Binding-site contacts:
Ligand atom PB contacts residue TYR191 of chain 2.C at 3.6 Å.
Ligand atom O3A contacts residue SER112 of chain 2.D at 3.6 Å.
Ligand atom O2A contacts residue SER112 of chain 2.D at 3.7 Å.
Ligand atom PA contacts residue SER112 of chain 2.D at 3.6 Å.
Ligand atom C5 contacts residue FMN1 of chain 2.Q at 4.0 Å.
Ligand atom C5 contacts residue TRP222 of chain 2.C at 3.6 Å (hydrophobic).
Ligand atom PA contacts residue GLY113 of chain 2.D at 4.0 Å.
Ligand atom C2 contacts residue FMN1 of chain 2.Q at 3.5 Å.
Ligand atom O2A contacts residue LYS151 of chain 2.D at 3.0 Å (salt-bridge).
Ligand atom C4 contacts residue FMN1 of chain 2.Q at 3.4 Å.
Ligand atom O1A contacts residue LYS151 of chain 2.D at 3.8 Å.
Ligand atom O3B contacts residue GLN203 of chain 2.C at 3.2 Å (h-bond).
Ligand atom O2A contacts residue GLY113 of chain 2.D at 2.8 Å (h-bond).
Ligand atom C5 contacts residue TYR191 of chain 2.C at 3.5 Å (hydrophobic).
Ligand atom C4 contacts residue TRP222 of chain 2.C at 3.3 Å (hydrophobic).
Ligand atom C1 contacts residue FMN1 of chain 2.Q at 3.6 Å.
Ligand atom O2B contacts residue THR163 of chain 1.C at 2.9 Å (h-bond).
Ligand atom O2B contacts residue LYS151 of chain 2.D at 3.9 Å.
Ligand atom C3 contacts residue SER112 of chain 2.D at 3.7 Å.
Ligand atom O3B contacts residue TYR191 of chain 2.C at 3.6 Å (h-bond).
Ligand atom O2B contacts residue ARG161 of chain 1.C at 3.5 Å (salt-bridge).
Ligand atom C3 contacts residue FMN1 of chain 2.Q at 3.6 Å.
Ligand atom O1A contacts residue ARG144 of chain 2.D at 3.8 Å.
Ligand atom PB contacts residue ARG161 of chain 1.C at 3.9 Å.
Ligand atom PB contacts residue ARG207 of chain 2.C at 3.7 Å.
Ligand atom C1 contacts residue SER112 of chain 2.D at 3.9 Å.
Ligand atom O3A contacts residue TYR191 of chain 2.C at 3.0 Å (h-bond).
Ligand atom O2B contacts residue GLU162 of chain 1.C at 3.9 Å.
Ligand atom O1A contacts residue GLU162 of chain 1.C at 2.9 Å (salt-bridge).
Ligand atom C4 contacts residue MET106 of chain 2.D at 3.8 Å (hydrophobic).
Ligand atom O1B contacts residue TYR191 of chain 2.C at 3.5 Å (h-bond).
Ligand atom O1B contacts residue ALA189 of chain 2.C at 3.2 Å.
Ligand atom O1B contacts residue ARG161 of chain 1.C at 2.9 Å (salt-bridge).
Ligand atom O1 contacts residue SER112 of chain 2.D at 3.0 Å (h-bond).
Ligand atom C5 contacts residue SER112 of chain 2.D at 3.6 Å.
Ligand atom O1B contacts residue GLN203 of chain 2.C at 3.6 Å (h-bond).
Ligand atom O2B contacts residue ARG207 of chain 2.C at 3.8 Å.
Ligand atom O1A contacts residue ARG161 of chain 1.C at 3.6 Å (salt-bridge).
Ligand atom O3B contacts residue ARG207 of chain 2.C at 2.4 Å (salt-bridge).
Ligand atom O2A contacts residue ARG207 of chain 2.C at 3.4 Å (salt-bridge).

The small molecule below binds the protein below.
Small molecule (SMILES): CC(C)=CCO[P](=O)(O)OP(=O)(O)O

Sequence of chain 2.D:
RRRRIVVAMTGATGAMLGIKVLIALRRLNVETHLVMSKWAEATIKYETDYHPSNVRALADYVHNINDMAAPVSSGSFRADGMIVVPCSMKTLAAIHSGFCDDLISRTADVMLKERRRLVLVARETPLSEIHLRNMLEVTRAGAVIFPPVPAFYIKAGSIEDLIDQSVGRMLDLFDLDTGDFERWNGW

Sequence of chain 2.C:
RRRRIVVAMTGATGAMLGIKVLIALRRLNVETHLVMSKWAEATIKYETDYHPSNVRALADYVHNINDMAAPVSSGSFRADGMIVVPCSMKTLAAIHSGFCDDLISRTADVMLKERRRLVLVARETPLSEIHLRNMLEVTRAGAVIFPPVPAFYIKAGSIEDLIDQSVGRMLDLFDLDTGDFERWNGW

Sequence of chain 1.C:
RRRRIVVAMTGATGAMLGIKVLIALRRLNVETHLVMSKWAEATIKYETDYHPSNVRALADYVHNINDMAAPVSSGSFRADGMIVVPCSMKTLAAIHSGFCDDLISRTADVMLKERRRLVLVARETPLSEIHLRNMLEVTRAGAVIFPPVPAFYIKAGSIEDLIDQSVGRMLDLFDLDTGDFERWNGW